Sequence of chain 1.B:
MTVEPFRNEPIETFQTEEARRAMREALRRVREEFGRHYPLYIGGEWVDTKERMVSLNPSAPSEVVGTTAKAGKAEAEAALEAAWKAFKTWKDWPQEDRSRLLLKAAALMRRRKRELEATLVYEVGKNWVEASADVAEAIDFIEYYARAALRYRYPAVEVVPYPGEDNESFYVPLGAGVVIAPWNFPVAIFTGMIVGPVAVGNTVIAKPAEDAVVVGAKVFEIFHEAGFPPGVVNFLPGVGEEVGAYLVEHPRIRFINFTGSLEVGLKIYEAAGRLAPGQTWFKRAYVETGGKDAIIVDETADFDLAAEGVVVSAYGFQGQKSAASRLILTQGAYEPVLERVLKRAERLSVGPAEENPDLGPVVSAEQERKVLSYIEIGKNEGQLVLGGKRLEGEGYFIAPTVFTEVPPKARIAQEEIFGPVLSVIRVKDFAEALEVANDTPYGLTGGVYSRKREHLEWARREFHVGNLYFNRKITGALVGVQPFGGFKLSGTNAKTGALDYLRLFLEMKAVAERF

Binding-site contacts:
Ligand atom O contacts residue PHE485 of chain 1.B at 3.7 Å.
Ligand atom CA contacts residue GLU137 of chain 1.B at 3.8 Å.
Ligand atom CB contacts residue PHE185 of chain 1.B at 3.5 Å (hydrophobic).
Ligand atom CA contacts residue ALA478 of chain 1.B at 4.4 Å (hydrophobic).
Ligand atom OXT contacts residue ALA478 of chain 1.B at 4.3 Å.
Ligand atom OXT contacts residue GLY477 of chain 1.B at 3.0 Å (h-bond).
Ligand atom C contacts residue SER323 of chain 1.B at 3.4 Å.
Ligand atom OXT contacts residue PHE185 of chain 1.B at 4.0 Å.
Ligand atom N contacts residue ALA478 of chain 1.B at 3.7 Å.
Ligand atom OXT contacts residue LYS321 of chain 1.B at 4.5 Å.
Ligand atom CG contacts residue PHE485 of chain 1.B at 3.4 Å (hydrophobic).
Ligand atom N contacts residue GLU137 of chain 1.B at 3.0 Å (salt-bridge).
Ligand atom C contacts residue THR476 of chain 1.B at 4.3 Å.
Ligand atom CA contacts residue PHE185 of chain 1.B at 4.0 Å (hydrophobic).
Ligand atom C contacts residue GLY477 of chain 1.B at 3.3 Å.
Ligand atom O contacts residue GLY477 of chain 1.B at 3.2 Å (h-bond).
Ligand atom CB contacts residue GLU137 of chain 1.B at 4.4 Å.
Ligand atom CD contacts residue PHE485 of chain 1.B at 3.6 Å (hydrophobic).
Ligand atom O contacts residue SER323 of chain 1.B at 3.7 Å.
Ligand atom CB contacts residue ILE189 of chain 1.B at 4.3 Å (hydrophobic).
Ligand atom O contacts residue ALA478 of chain 1.B at 3.0 Å (h-bond).
Ligand atom CG contacts residue GLU137 of chain 1.B at 4.3 Å.
Ligand atom CD contacts residue GLU137 of chain 1.B at 3.2 Å.
Ligand atom CB contacts residue CSO322 of chain 1.B at 3.4 Å.
Ligand atom O contacts residue THR476 of chain 1.B at 4.0 Å.
Ligand atom CG contacts residue ILE189 of chain 1.B at 4.0 Å (hydrophobic).
Ligand atom OXT contacts residue SER323 of chain 1.B at 2.6 Å (h-bond).
Ligand atom C contacts residue ALA478 of chain 1.B at 3.7 Å (hydrophobic).
Ligand atom CG contacts residue CSO322 of chain 1.B at 3.7 Å.
Ligand atom OXT contacts residue THR476 of chain 1.B at 3.9 Å.

The protein below binds the small molecule below.
Small molecule (SMILES): O=C(O)[C@@H]1CCCN1